Sequence of chain 3.A:
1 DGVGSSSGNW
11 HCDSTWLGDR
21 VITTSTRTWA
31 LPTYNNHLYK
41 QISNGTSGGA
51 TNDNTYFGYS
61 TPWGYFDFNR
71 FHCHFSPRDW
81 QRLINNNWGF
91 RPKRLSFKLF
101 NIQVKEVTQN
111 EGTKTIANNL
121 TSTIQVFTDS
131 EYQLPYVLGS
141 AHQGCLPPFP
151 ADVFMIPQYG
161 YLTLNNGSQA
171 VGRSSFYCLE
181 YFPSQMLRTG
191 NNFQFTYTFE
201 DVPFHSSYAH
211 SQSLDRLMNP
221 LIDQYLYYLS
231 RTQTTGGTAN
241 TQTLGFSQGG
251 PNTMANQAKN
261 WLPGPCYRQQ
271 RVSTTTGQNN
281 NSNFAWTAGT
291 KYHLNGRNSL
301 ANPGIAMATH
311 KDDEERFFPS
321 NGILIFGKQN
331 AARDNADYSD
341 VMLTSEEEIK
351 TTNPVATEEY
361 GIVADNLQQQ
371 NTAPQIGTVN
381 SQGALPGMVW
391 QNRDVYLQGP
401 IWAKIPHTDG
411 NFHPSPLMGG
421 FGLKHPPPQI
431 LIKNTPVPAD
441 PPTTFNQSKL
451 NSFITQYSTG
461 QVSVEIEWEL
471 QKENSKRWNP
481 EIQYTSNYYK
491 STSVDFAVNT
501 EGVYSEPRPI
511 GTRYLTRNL

Binding-site contacts:
Ligand atom N4 contacts residue ASP201 of chain 50.A at 2.6 Å.
Ligand atom N7 contacts residue PRO203 of chain 50.A at 4.1 Å.
Ligand atom C5 contacts residue ARG91 of chain 50.A at 4.2 Å.
Ligand atom C2' contacts residue PRO414 of chain 50.A at 3.6 Å (hydrophobic).
Ligand atom N4 contacts residue VAL202 of chain 50.A at 2.9 Å (h-bond).
Ligand atom C2 contacts residue GLY422 of chain 50.A at 3.2 Å.
Ligand atom C1' contacts residue PRO203 of chain 50.A at 4.1 Å (hydrophobic).
Ligand atom C5 contacts residue PRO203 of chain 50.A at 3.8 Å (hydrophobic).
Ligand atom N1 contacts residue VAL202 of chain 50.A at 3.5 Å.
Ligand atom C6 contacts residue PRO203 of chain 50.A at 4.0 Å (hydrophobic).
Ligand atom C4 contacts residue ASP201 of chain 50.A at 3.5 Å.
Ligand atom C8 contacts residue HIS413 of chain 50.A at 3.9 Å.
Ligand atom C2' contacts residue HIS413 of chain 50.A at 3.7 Å.
Ligand atom C2 contacts residue VAL202 of chain 50.A at 4.1 Å (hydrophobic).
Ligand atom C6 contacts residue VAL202 of chain 50.A at 4.1 Å (hydrophobic).
Ligand atom C6 contacts residue SER415 of chain 50.A at 4.1 Å.
Ligand atom N7 contacts residue ASN392 of chain 50.A at 4.2 Å.
Ligand atom C5 contacts residue VAL202 of chain 50.A at 3.6 Å (hydrophobic).
Ligand atom C4 contacts residue VAL202 of chain 50.A at 3.7 Å (hydrophobic).
Ligand atom O3' contacts residue PRO414 of chain 50.A at 4.2 Å.
Ligand atom N6 contacts residue GLY420 of chain 50.A at 3.7 Å.
Ligand atom C4 contacts residue PRO203 of chain 50.A at 4.1 Å (hydrophobic).
Ligand atom OP2 contacts residue ASP409 of chain 3.A at 3.2 Å (salt-bridge).
Ligand atom N3 contacts residue ASP201 of chain 50.A at 4.2 Å.
Ligand atom C5 contacts residue PRO203 of chain 50.A at 4.0 Å (hydrophobic).
Ligand atom N6 contacts residue PHE421 of chain 50.A at 3.8 Å.
Ligand atom C6 contacts residue GLY422 of chain 50.A at 3.7 Å.
Ligand atom N6 contacts residue GLY422 of chain 50.A at 3.3 Å (h-bond).
Ligand atom N1 contacts residue PRO203 of chain 50.A at 3.8 Å.
Ligand atom N1 contacts residue GLY422 of chain 50.A at 2.9 Å (h-bond).
Ligand atom N7 contacts residue HIS413 of chain 50.A at 4.2 Å.
Ligand atom N6 contacts residue SER415 of chain 50.A at 3.8 Å.
Ligand atom N6 contacts residue VAL202 of chain 50.A at 4.2 Å.
Ligand atom C2 contacts residue PRO203 of chain 50.A at 4.0 Å (hydrophobic).
Ligand atom C6 contacts residue PRO203 of chain 50.A at 4.0 Å (hydrophobic).
Ligand atom N7 contacts residue SER415 of chain 50.A at 3.9 Å.
Ligand atom C4 contacts residue PRO203 of chain 50.A at 4.0 Å (hydrophobic).
Ligand atom C2' contacts residue PRO203 of chain 50.A at 3.3 Å (hydrophobic).
Ligand atom C5 contacts residue ASP201 of chain 50.A at 3.3 Å.
Ligand atom N1 contacts residue PRO203 of chain 50.A at 4.2 Å.

Sequence of chain 50.A:
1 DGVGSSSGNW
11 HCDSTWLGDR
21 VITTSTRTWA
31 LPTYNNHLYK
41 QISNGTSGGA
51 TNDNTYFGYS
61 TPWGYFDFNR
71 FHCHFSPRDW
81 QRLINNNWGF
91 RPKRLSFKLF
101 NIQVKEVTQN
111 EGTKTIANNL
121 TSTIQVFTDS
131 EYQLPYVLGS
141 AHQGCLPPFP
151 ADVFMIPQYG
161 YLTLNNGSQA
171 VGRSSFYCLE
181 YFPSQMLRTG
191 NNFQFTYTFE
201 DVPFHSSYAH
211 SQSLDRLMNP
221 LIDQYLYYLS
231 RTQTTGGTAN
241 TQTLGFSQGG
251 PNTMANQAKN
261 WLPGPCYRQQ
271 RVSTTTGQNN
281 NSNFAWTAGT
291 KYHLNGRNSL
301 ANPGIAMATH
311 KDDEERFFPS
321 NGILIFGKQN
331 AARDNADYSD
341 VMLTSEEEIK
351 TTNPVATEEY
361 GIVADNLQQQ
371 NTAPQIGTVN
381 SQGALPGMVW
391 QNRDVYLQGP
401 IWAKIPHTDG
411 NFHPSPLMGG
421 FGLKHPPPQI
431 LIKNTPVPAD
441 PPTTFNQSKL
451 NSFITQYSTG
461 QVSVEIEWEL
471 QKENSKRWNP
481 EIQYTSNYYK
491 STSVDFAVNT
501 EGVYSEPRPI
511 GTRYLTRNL

The small molecule below binds the protein below.
Small molecule (SMILES): Nc1ccn([C@H]2C[C@H](O[P](=O)(O)OC[C@H]3O[C@@H](n4cnc5c(N)ncnc54)C[C@@H]3O)[C@@H](CO)O2)c(=O)n1